The small molecule below binds the protein below.
Small molecule (SMILES): COc1cc(-c2cncc(-c3ccc(C4CCN(C)CC4)cc3)c2C)cc(OC)c1OC

Binding-site contacts:
Ligand atom C14 contacts residue VAL16 of chain 1.A at 3.7 Å (hydrophobic).
Ligand atom N08 contacts residue TYR87 of chain 1.A at 3.7 Å.
Ligand atom C01 contacts residue ALA35 of chain 1.A at 3.6 Å (hydrophobic).
Ligand atom O28 contacts residue ALA155 of chain 1.A at 3.8 Å.
Ligand atom C04 contacts residue THR85 of chain 1.A at 3.9 Å.
Ligand atom C09 contacts residue TYR87 of chain 1.A at 3.6 Å (hydrophobic).
Ligand atom C22 contacts residue TYR87 of chain 1.A at 3.0 Å (hydrophobic).
Ligand atom C10 contacts residue HIS88 of chain 1.A at 4.0 Å.
Ligand atom C29 contacts residue LYS142 of chain 1.A at 3.3 Å.
Ligand atom C22 contacts residue VAL16 of chain 1.A at 3.5 Å (hydrophobic).
Ligand atom C01 contacts residue THR85 of chain 1.A at 3.4 Å.
Ligand atom C25 contacts residue VAL16 of chain 1.A at 4.0 Å (hydrophobic).
Ligand atom C21 contacts residue GLU89 of chain 1.A at 4.0 Å.
Ligand atom C16 contacts residue GLU14 of chain 1.A at 3.8 Å.
Ligand atom C07 contacts residue ALA35 of chain 1.A at 3.6 Å (hydrophobic).
Ligand atom N08 contacts residue HIS86 of chain 1.A at 4.0 Å.
Ligand atom N08 contacts residue HIS88 of chain 1.A at 3.0 Å (h-bond).
Ligand atom C29 contacts residue ASN143 of chain 1.A at 3.6 Å.
Ligand atom C04 contacts residue ALA35 of chain 1.A at 3.8 Å (hydrophobic).
Ligand atom C07 contacts residue HIS86 of chain 1.A at 3.9 Å.
Ligand atom C23 contacts residue TYR87 of chain 1.A at 3.0 Å (hydrophobic).
Ligand atom C23 contacts residue HIS88 of chain 1.A at 3.7 Å.
Ligand atom C29 contacts residue ALA155 of chain 1.A at 3.8 Å (hydrophobic).
Ligand atom C16 contacts residue VAL16 of chain 1.A at 3.8 Å (hydrophobic).
Ligand atom C13 contacts residue GLY91 of chain 1.A at 3.7 Å.
Ligand atom O02 contacts residue LYS37 of chain 1.A at 3.5 Å.
Ligand atom C12 contacts residue GLY91 of chain 1.A at 3.6 Å.
Ligand atom C13 contacts residue VAL16 of chain 1.A at 3.9 Å (hydrophobic).
Ligand atom C11 contacts residue HIS88 of chain 1.A at 4.0 Å.
Ligand atom C01 contacts residue LYS37 of chain 1.A at 3.5 Å.
Ligand atom C25 contacts residue VAL24 of chain 1.A at 3.7 Å (hydrophobic).
Ligand atom C04 contacts residue VAL24 of chain 1.A at 3.8 Å (hydrophobic).
Ligand atom C09 contacts residue HIS88 of chain 1.A at 3.2 Å.
Ligand atom C17 contacts residue GLU14 of chain 1.A at 3.7 Å.
Ligand atom O31 contacts residue LYS37 of chain 1.A at 3.5 Å.
Ligand atom O02 contacts residue THR85 of chain 1.A at 4.0 Å.
Ligand atom C11 contacts residue VAL16 of chain 1.A at 3.7 Å (hydrophobic).
Ligand atom C01 contacts residue LEU83 of chain 1.A at 3.5 Å (hydrophobic).
Ligand atom C32 contacts residue ASP156 of chain 1.A at 3.7 Å.
Ligand atom C23 contacts residue VAL16 of chain 1.A at 3.8 Å (hydrophobic).

Sequence of chain 1.A:
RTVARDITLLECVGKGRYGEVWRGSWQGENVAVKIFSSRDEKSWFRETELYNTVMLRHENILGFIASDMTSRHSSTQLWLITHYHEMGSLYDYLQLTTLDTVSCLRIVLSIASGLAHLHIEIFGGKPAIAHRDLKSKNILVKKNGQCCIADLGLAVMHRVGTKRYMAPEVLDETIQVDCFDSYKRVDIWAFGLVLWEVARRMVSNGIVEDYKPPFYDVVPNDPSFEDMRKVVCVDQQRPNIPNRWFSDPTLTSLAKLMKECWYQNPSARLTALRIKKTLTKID